The small molecule below binds the protein below.
Small molecule (SMILES): CC(=O)N[C@H]1[C@H](O[C@H]2[C@H](O)[C@@H](NC(C)=O)CO[C@@H]2CO)O[C@H](CO)[C@@H](O[C@@H]2O[C@H](CO)[C@@H](O)[C@H](O)[C@@H]2O)[C@@H]1O

Sequence of chain 1.B:
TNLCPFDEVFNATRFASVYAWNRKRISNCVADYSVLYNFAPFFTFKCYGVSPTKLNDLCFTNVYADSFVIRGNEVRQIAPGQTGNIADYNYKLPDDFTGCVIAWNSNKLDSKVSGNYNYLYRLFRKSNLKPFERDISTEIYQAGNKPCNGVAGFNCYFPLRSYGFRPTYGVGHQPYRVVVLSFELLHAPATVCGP

Binding-site contacts:
Ligand atom O6 contacts residue VAL35 of chain 1.B at 3.1 Å.
Ligand atom O6 contacts residue TYR37 of chain 1.B at 4.0 Å.
Ligand atom C1 contacts residue ASN11 of chain 1.B at 1.4 Å.
Ligand atom O7 contacts residue ASN11 of chain 1.B at 3.9 Å.
Ligand atom O7 contacts residue VAL35 of chain 1.B at 3.9 Å.
Ligand atom O5 contacts residue ASN11 of chain 1.B at 2.3 Å (h-bond).
Ligand atom O6 contacts residue PHE39 of chain 1.B at 3.4 Å.
Ligand atom O4 contacts residue TYR37 of chain 1.B at 3.7 Å.
Ligand atom C3 contacts residue VAL35 of chain 1.B at 3.9 Å (hydrophobic).
Ligand atom C5 contacts residue TYR37 of chain 1.B at 3.5 Å (hydrophobic).
Ligand atom C5 contacts residue VAL35 of chain 1.B at 4.0 Å (hydrophobic).
Ligand atom C8 contacts residue ASP7 of chain 1.B at 3.7 Å.
Ligand atom C3 contacts residue ASN11 of chain 1.B at 3.8 Å.
Ligand atom C7 contacts residue ASN11 of chain 1.B at 3.6 Å.
Ligand atom C6 contacts residue SER34 of chain 1.B at 3.9 Å.
Ligand atom C2 contacts residue PHE39 of chain 1.B at 3.9 Å (hydrophobic).
Ligand atom C3 contacts residue TYR37 of chain 1.B at 4.1 Å (hydrophobic).
Ligand atom C1 contacts residue TYR37 of chain 1.B at 3.8 Å (hydrophobic).
Ligand atom O6 contacts residue LEU36 of chain 1.B at 4.0 Å.
Ligand atom O6 contacts residue SER34 of chain 1.B at 2.5 Å (h-bond).
Ligand atom O5 contacts residue VAL35 of chain 1.B at 4.0 Å.
Ligand atom O5 contacts residue TYR37 of chain 1.B at 2.7 Å (h-bond).
Ligand atom N2 contacts residue VAL35 of chain 1.B at 3.9 Å.
Ligand atom C1 contacts residue ASP7 of chain 1.B at 3.7 Å.
Ligand atom C2 contacts residue ASP7 of chain 1.B at 3.5 Å.
Ligand atom C2 contacts residue ASN11 of chain 1.B at 2.5 Å.
Ligand atom C6 contacts residue TYR37 of chain 1.B at 3.1 Å (hydrophobic).
Ligand atom C5 contacts residue ASN11 of chain 1.B at 3.6 Å.
Ligand atom N2 contacts residue ASP7 of chain 1.B at 3.9 Å.
Ligand atom N2 contacts residue ASN11 of chain 1.B at 2.9 Å (h-bond).
Ligand atom O3 contacts residue VAL35 of chain 1.B at 3.1 Å.
Ligand atom C6 contacts residue VAL35 of chain 1.B at 3.7 Å (hydrophobic).
Ligand atom O7 contacts residue ASP7 of chain 1.B at 2.9 Å (salt-bridge).
Ligand atom C7 contacts residue VAL35 of chain 1.B at 4.0 Å (hydrophobic).
Ligand atom C8 contacts residue VAL35 of chain 1.B at 4.2 Å (hydrophobic).
Ligand atom C7 contacts residue ASP7 of chain 1.B at 3.6 Å.
Ligand atom O5 contacts residue ASP7 of chain 1.B at 4.1 Å.
Ligand atom C8 contacts residue LEU36 of chain 1.B at 4.0 Å (hydrophobic).
Ligand atom C8 contacts residue PHE6 of chain 1.B at 3.5 Å (hydrophobic).
Ligand atom C8 contacts residue PHE10 of chain 1.B at 3.8 Å (hydrophobic).